Sequence of chain 1.D:
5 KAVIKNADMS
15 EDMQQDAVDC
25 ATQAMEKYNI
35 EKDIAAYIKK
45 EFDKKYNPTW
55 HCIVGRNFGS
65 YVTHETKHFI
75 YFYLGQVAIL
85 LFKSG

Binding-site contacts:
Ligand atom O contacts residue VAL66 of chain 2.B at 3.0 Å (h-bond).
Ligand atom NE2 contacts residue PHE62 of chain 2.B at 3.6 Å (h-bond).
Ligand atom N contacts residue SER64 of chain 2.B at 3.1 Å (h-bond).
Ligand atom CA contacts residue SER64 of chain 2.B at 3.1 Å.
Ligand atom C contacts residue SER64 of chain 2.B at 3.6 Å.
Ligand atom OG contacts residue THR67 of chain 2.B at 2.7 Å (h-bond).
Ligand atom OE1 contacts residue GLY63 of chain 2.B at 3.6 Å.
Ligand atom OG1 contacts residue ASN61 of chain 2.B at 3.4 Å.
Ligand atom O contacts residue SER64 of chain 2.B at 2.9 Å (h-bond).
Ligand atom CA contacts residue TYR75 of chain 2.B at 3.6 Å (hydrophobic).
Ligand atom CB contacts residue TYR77 of chain 2.B at 3.3 Å (hydrophobic).
Ligand atom C contacts residue VAL66 of chain 2.B at 3.5 Å (hydrophobic).
Ligand atom NH1 contacts residue PHE73 of chain 2.B at 3.4 Å.
Ligand atom CG2 contacts residue TYR77 of chain 2.B at 3.6 Å (hydrophobic).
Ligand atom N contacts residue PHE62 of chain 2.B at 3.0 Å (h-bond).
Ligand atom CD contacts residue HIS68 of chain 2.B at 3.4 Å.
Ligand atom N contacts residue TYR77 of chain 2.B at 3.2 Å (h-bond).
Ligand atom OG1 contacts residue SER64 of chain 2.B at 2.7 Å (h-bond).
Ligand atom CB contacts residue TYR65 of chain 2.B at 3.5 Å (hydrophobic).
Ligand atom OE1 contacts residue LYS36 of chain 1.D at 2.9 Å (salt-bridge).
Ligand atom CA contacts residue TYR77 of chain 2.B at 3.4 Å (hydrophobic).
Ligand atom OAC contacts residue THR67 of chain 2.B at 3.5 Å.
Ligand atom O contacts residue LYS36 of chain 1.D at 3.2 Å.
Ligand atom NH1 contacts residue ASN10 of chain 2.B at 3.4 Å (h-bond).
Ligand atom OE1 contacts residue GLU35 of chain 1.D at 3.3 Å.
Ligand atom CB contacts residue VAL66 of chain 2.B at 3.4 Å (hydrophobic).
Ligand atom NH2 contacts residue ASP12 of chain 2.B at 3.6 Å.
Ligand atom O contacts residue GLY63 of chain 2.B at 3.1 Å.
Ligand atom NE contacts residue HIS68 of chain 2.B at 3.3 Å.
Ligand atom CB contacts residue SER64 of chain 2.B at 3.6 Å.
Ligand atom N contacts residue TYR75 of chain 2.B at 3.5 Å (h-bond).
Ligand atom CG2 contacts residue PHE62 of chain 2.B at 3.5 Å (hydrophobic).
Ligand atom NE2 contacts residue GLU35 of chain 1.D at 3.1 Å (salt-bridge).
Ligand atom OG contacts residue LYS43 of chain 1.D at 3.4 Å.
Ligand atom NH1 contacts residue ASP12 of chain 2.B at 3.6 Å.
Ligand atom O contacts residue TYR65 of chain 2.B at 3.4 Å.
Ligand atom OE1 contacts residue ILE34 of chain 1.D at 3.5 Å.
Ligand atom OG1 contacts residue PHE62 of chain 2.B at 3.0 Å (h-bond).
Ligand atom CA contacts residue VAL66 of chain 2.B at 3.3 Å (hydrophobic).
Ligand atom N contacts residue VAL66 of chain 2.B at 2.9 Å (h-bond).

Sequence of chain 2.B:
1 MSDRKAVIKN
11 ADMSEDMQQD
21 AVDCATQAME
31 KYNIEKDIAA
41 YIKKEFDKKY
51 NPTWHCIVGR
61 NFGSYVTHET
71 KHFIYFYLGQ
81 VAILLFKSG

This small molecule binds to this protein.
Small molecule (SMILES): CC(=O)N[C@@H](CO)C(=O)N[C@@H](CCCN=C(N)N)C(=O)NCC(=O)N[C@H](C(=O)N[C@@H](CCC(N)=O)C(=O)N[C@H](C(=O)N[C@@H](C)C(=O)O)[C@@H](C)O)[C@@H](C)O